The protein below binds the small molecule below.
Small molecule (SMILES): CC(=O)N[C@@H]1[C@@H](O)[C@H](O)[C@@H](CO)O[C@H]1O

Sequence of chain 3.A:
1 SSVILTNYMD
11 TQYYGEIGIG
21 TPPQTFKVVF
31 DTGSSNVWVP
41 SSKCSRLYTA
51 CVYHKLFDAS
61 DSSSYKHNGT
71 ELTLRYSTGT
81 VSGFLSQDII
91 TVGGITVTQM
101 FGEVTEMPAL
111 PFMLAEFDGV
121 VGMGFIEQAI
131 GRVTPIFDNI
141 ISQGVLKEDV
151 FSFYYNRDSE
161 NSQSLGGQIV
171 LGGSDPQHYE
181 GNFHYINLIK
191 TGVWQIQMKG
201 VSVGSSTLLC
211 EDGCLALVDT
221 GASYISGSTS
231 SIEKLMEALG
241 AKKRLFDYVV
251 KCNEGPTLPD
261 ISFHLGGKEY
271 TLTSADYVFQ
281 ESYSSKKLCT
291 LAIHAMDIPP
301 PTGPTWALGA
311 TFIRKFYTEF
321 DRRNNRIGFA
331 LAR

Binding-site contacts:
Ligand atom C5 contacts residue ASN68 of chain 3.A at 3.7 Å.
Ligand atom N2 contacts residue THR70 of chain 3.A at 3.9 Å.
Ligand atom N2 contacts residue ASN68 of chain 3.A at 2.9 Å (h-bond).
Ligand atom C7 contacts residue ASN68 of chain 3.A at 3.3 Å.
Ligand atom C1 contacts residue ASN68 of chain 3.A at 1.4 Å.
Ligand atom O5 contacts residue ASN68 of chain 3.A at 2.4 Å (h-bond).
Ligand atom C4 contacts residue ASN68 of chain 3.A at 4.2 Å.
Ligand atom C8 contacts residue ASN68 of chain 3.A at 3.5 Å.
Ligand atom C2 contacts residue THR70 of chain 3.A at 4.4 Å.
Ligand atom O7 contacts residue HIS67 of chain 3.A at 3.8 Å.
Ligand atom C3 contacts residue ASN68 of chain 3.A at 3.8 Å.
Ligand atom C2 contacts residue ASN68 of chain 3.A at 2.4 Å.
Ligand atom C1 contacts residue THR70 of chain 3.A at 4.0 Å.
Ligand atom O7 contacts residue ASN68 of chain 3.A at 3.0 Å (h-bond).